This protein binds this small molecule.
Small molecule (SMILES): CC(=O)N[C@H]1[C@H](O[C@H]2[C@H](O)[C@@H](NC(C)=O)CO[C@@H]2CO)O[C@H](CO)[C@@H](O)[C@@H]1O

Sequence of chain 5.M:
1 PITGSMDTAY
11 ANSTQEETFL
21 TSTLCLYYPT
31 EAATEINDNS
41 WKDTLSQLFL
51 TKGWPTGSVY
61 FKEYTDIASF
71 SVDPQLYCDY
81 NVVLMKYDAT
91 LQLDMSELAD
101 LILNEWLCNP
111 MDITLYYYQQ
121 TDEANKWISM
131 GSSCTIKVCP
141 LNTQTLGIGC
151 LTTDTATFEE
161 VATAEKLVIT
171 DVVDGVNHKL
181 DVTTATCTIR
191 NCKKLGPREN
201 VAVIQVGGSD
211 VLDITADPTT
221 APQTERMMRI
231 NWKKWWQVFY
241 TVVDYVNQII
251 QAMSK

Binding-site contacts:
Ligand atom O7 contacts residue ASN12 of chain 5.M at 3.6 Å.
Ligand atom O5 contacts residue ASN12 of chain 5.M at 2.8 Å (h-bond).
Ligand atom C5 contacts residue ASN12 of chain 5.M at 4.2 Å.
Ligand atom N2 contacts residue ASN12 of chain 5.M at 3.8 Å.
Ligand atom C7 contacts residue ASN12 of chain 5.M at 3.9 Å.
Ligand atom C1 contacts residue ASN12 of chain 5.M at 2.2 Å.
Ligand atom C2 contacts residue ASN12 of chain 5.M at 3.3 Å.